Binding-site contacts:
Ligand atom O18 contacts residue ASP191 of chain 1.A at 3.4 Å (salt-bridge).
Ligand atom C4 contacts residue ALA227 of chain 1.A at 3.6 Å (hydrophobic).
Ligand atom C3 contacts residue ASP191 of chain 1.A at 3.4 Å.
Ligand atom C21 contacts residue LYS132 of chain 1.A at 3.7 Å.
Ligand atom S12 contacts residue ASP191 of chain 1.A at 3.6 Å (salt-bridge).
Ligand atom O34 contacts residue VAL229 of chain 1.A at 3.2 Å (h-bond).
Ligand atom O17 contacts residue SER226 of chain 1.A at 3.1 Å (h-bond).
Ligand atom S12 contacts residue GLY230 of chain 1.A at 3.7 Å.
Ligand atom O38 contacts residue HIS192 of chain 1.A at 2.8 Å (h-bond).
Ligand atom C6 contacts residue TYR59 of chain 1.A at 3.6 Å (hydrophobic).
Ligand atom O48 contacts residue ASN61 of chain 1.A at 2.9 Å (h-bond).
Ligand atom S12 contacts residue CYS225 of chain 1.A at 3.5 Å (h-bond).
Ligand atom C35 contacts residue TYR59 of chain 1.A at 3.7 Å (hydrophobic).
Ligand atom O34 contacts residue CYS225 of chain 1.A at 3.4 Å (h-bond).
Ligand atom C54 contacts residue ASN61 of chain 1.A at 3.4 Å.
Ligand atom C1 contacts residue HIS192 of chain 1.A at 3.7 Å.
Ligand atom N contacts residue ASP191 of chain 1.A at 2.7 Å (salt-bridge).
Ligand atom C60 contacts residue HIS266 of chain 1.A at 3.3 Å.
Ligand atom O34 contacts residue GLY230 of chain 1.A at 2.9 Å (h-bond).
Ligand atom C1 contacts residue ASP191 of chain 1.A at 3.6 Å.
Ligand atom O17 contacts residue ARG231 of chain 1.A at 3.3 Å (salt-bridge).
Ligand atom O49 contacts residue ASN61 of chain 1.A at 3.7 Å.
Ligand atom O46 contacts residue HIS192 of chain 1.A at 3.2 Å.
Ligand atom C2 contacts residue ALA227 of chain 1.A at 3.8 Å (hydrophobic).
Ligand atom O18 contacts residue CYS225 of chain 1.A at 3.5 Å (h-bond).
Ligand atom C51 contacts residue ASN61 of chain 1.A at 3.4 Å.
Ligand atom O47 contacts residue ASN61 of chain 1.A at 3.7 Å.
Ligand atom O34 contacts residue ALA227 of chain 1.A at 3.4 Å.
Ligand atom O49 contacts residue TYR59 of chain 1.A at 3.8 Å.
Ligand atom C50 contacts residue GLN269 of chain 1.A at 3.4 Å.
Ligand atom O18 contacts residue ARG231 of chain 1.A at 3.0 Å (salt-bridge).
Ligand atom C1 contacts residue ALA227 of chain 1.A at 3.7 Å (hydrophobic).
Ligand atom O17 contacts residue ALA227 of chain 1.A at 3.0 Å (h-bond).
Ligand atom O34 contacts residue GLY228 of chain 1.A at 3.7 Å.
Ligand atom O17 contacts residue CYS225 of chain 1.A at 3.5 Å (h-bond).
Ligand atom O18 contacts residue GLY230 of chain 1.A at 3.6 Å.
Ligand atom C5 contacts residue ALA227 of chain 1.A at 3.6 Å (hydrophobic).
Ligand atom O17 contacts residue ASP191 of chain 1.A at 3.8 Å.
Ligand atom C54 contacts residue TYR59 of chain 1.A at 3.8 Å (hydrophobic).
Ligand atom C36 contacts residue ASN61 of chain 1.A at 3.6 Å.

A small-molecule ligand and the protein it binds are described below.
Small molecule (SMILES): CCOC(=O)C(CCNC(=O)OC(C)(C)C)(Cc1ccc(NS(=O)(=O)O)cc1)C(=O)OCC

Sequence of chain 1.A:
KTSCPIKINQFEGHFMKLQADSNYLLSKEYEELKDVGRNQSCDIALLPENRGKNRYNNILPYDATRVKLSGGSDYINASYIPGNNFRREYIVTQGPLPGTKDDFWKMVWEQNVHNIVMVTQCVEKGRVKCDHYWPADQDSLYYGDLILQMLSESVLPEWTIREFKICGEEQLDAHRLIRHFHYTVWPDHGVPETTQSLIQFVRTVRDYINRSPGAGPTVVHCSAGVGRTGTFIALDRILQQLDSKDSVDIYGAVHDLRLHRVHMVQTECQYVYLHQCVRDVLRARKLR